Binding-site contacts:
Ligand atom O1A contacts residue P8E1 of chain 1.MB at 3.6 Å.
Ligand atom O1B contacts residue SER401 of chain 1.C at 3.3 Å.
Ligand atom C6 contacts residue P8E1 of chain 1.JB at 4.2 Å.
Ligand atom C9 contacts residue VAL419 of chain 1.C at 3.6 Å (hydrophobic).
Ligand atom C8 contacts residue SER401 of chain 1.C at 4.4 Å.
Ligand atom C7 contacts residue SER401 of chain 1.C at 4.2 Å.
Ligand atom N5 contacts residue SER401 of chain 1.C at 4.5 Å.
Ligand atom C1 contacts residue SER399 of chain 1.C at 3.9 Å.
Ligand atom O8 contacts residue P8E1 of chain 1.JB at 4.4 Å.
Ligand atom O1B contacts residue SER399 of chain 1.C at 3.3 Å (h-bond).
Ligand atom C2 contacts residue SER399 of chain 1.C at 4.5 Å.
Ligand atom O1A contacts residue SER401 of chain 1.C at 3.1 Å (h-bond).
Ligand atom C5 contacts residue SER401 of chain 1.C at 3.9 Å.
Ligand atom C3 contacts residue P8E1 of chain 1.JB at 3.4 Å.
Ligand atom C4 contacts residue SER401 of chain 1.C at 3.8 Å.
Ligand atom C9 contacts residue SER401 of chain 1.C at 4.2 Å.
Ligand atom C2 contacts residue SER401 of chain 1.C at 1.4 Å.
Ligand atom C4 contacts residue P8E1 of chain 1.JB at 3.6 Å.
Ligand atom C6 contacts residue SER401 of chain 1.C at 3.1 Å.
Ligand atom O6 contacts residue SER401 of chain 1.C at 1.9 Å (h-bond).
Ligand atom C3 contacts residue SER401 of chain 1.C at 2.6 Å.
Ligand atom O8 contacts residue SER401 of chain 1.C at 4.2 Å.
Ligand atom C5 contacts residue P8E1 of chain 1.JB at 4.2 Å.
Ligand atom C1 contacts residue SER401 of chain 1.C at 2.5 Å.
Ligand atom C2 contacts residue ALA402 of chain 1.C at 4.4 Å (hydrophobic).

This protein binds this small molecule.
Small molecule (SMILES): C[C@H](O)[C@H](N)[C@@H]1O[C@](O)(C(=O)O)C[C@H](O)[C@@H]1N

Sequence of chain 1.C:
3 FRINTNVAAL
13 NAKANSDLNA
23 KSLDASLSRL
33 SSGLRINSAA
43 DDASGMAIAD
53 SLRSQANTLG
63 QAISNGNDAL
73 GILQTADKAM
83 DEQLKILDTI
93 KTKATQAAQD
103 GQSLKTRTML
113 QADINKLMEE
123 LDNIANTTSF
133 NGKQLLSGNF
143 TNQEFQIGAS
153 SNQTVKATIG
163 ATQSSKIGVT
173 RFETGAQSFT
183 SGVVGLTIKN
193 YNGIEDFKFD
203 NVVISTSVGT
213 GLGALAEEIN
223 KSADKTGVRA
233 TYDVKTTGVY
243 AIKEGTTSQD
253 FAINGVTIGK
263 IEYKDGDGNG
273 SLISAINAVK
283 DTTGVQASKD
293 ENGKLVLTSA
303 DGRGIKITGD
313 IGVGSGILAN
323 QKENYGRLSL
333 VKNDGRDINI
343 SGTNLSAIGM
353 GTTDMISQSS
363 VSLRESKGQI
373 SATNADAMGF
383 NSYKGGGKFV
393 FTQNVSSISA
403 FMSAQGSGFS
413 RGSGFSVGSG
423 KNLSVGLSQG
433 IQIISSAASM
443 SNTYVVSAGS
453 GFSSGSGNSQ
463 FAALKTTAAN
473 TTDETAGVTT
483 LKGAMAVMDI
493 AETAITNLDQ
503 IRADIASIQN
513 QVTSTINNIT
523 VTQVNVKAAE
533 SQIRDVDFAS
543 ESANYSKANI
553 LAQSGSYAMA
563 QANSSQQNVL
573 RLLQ